Sequence of chain 1.C:
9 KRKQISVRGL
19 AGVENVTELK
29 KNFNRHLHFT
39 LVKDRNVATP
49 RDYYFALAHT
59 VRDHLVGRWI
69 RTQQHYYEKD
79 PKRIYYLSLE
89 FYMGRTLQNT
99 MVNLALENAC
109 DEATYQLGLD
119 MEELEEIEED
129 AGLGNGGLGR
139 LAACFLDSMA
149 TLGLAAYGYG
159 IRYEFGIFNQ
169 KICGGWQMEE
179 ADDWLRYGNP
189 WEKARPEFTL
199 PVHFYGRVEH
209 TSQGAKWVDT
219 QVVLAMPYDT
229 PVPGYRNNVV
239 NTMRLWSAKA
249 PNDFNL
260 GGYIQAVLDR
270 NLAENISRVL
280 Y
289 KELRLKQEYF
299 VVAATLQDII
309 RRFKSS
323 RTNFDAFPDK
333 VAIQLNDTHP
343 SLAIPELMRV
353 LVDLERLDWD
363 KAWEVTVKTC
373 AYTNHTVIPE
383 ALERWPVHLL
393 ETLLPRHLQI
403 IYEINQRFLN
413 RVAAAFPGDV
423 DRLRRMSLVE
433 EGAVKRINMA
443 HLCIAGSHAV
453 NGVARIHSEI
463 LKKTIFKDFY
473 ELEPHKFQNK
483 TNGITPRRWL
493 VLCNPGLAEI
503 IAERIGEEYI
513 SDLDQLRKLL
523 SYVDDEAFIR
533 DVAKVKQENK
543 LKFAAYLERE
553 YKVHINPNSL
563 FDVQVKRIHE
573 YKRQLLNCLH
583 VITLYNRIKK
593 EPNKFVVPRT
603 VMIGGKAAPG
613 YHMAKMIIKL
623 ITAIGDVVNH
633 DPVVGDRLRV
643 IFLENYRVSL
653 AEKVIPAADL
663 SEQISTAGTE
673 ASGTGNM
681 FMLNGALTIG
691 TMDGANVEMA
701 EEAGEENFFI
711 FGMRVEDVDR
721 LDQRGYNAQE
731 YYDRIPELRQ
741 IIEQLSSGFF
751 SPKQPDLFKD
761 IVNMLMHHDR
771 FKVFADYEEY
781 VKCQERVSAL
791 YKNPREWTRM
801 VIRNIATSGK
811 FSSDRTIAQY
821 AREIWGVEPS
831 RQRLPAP

The small molecule below binds the protein below.
Small molecule (SMILES): O=c1[nH]cnc2c1ncn2[C@@H]1O[C@H](COP(=O)(O)O)[C@@H](O)[C@H]1O

Sequence of chain 1.D:
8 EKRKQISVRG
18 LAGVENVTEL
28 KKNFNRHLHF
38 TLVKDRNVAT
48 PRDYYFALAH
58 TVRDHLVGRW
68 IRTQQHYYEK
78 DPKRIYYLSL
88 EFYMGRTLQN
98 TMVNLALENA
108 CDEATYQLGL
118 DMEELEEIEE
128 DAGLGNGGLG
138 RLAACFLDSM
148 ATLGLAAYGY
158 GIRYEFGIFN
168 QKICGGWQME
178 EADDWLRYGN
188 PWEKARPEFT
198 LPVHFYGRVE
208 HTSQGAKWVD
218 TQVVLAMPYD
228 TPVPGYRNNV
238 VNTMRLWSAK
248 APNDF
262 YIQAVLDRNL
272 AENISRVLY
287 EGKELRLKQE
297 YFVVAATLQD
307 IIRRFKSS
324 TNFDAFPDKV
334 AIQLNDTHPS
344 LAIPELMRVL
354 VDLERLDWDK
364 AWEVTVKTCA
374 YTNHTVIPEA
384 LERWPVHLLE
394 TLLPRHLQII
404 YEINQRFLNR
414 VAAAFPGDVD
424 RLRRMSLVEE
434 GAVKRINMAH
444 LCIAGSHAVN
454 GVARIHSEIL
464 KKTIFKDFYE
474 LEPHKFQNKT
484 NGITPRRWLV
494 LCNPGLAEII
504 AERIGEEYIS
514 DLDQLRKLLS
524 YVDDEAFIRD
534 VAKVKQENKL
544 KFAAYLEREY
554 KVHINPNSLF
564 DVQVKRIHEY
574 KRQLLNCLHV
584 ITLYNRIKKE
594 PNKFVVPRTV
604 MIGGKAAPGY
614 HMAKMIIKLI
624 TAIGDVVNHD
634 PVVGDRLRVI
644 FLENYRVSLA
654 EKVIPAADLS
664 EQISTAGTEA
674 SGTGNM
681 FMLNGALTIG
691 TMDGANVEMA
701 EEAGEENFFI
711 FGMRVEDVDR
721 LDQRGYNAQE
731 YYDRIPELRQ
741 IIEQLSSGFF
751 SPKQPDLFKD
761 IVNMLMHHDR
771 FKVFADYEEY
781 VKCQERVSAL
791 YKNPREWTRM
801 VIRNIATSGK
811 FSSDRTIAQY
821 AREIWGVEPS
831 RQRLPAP

Binding-site contacts:
Ligand atom N1 contacts residue ASN44 of chain 1.C at 3.8 Å.
Ligand atom N7 contacts residue VAL45 of chain 1.C at 3.9 Å.
Ligand atom C2 contacts residue TYR75 of chain 1.D at 3.9 Å (hydrophobic).
Ligand atom O2' contacts residue GLN72 of chain 1.D at 3.8 Å.
Ligand atom O3P contacts residue TYR75 of chain 1.D at 3.6 Å.
Ligand atom C5 contacts residue TYR75 of chain 1.D at 3.8 Å (hydrophobic).
Ligand atom C8 contacts residue TYR75 of chain 1.D at 3.5 Å (hydrophobic).
Ligand atom N3 contacts residue ASN44 of chain 1.C at 3.4 Å (h-bond).
Ligand atom N7 contacts residue TYR75 of chain 1.D at 3.6 Å.
Ligand atom C8 contacts residue VAL45 of chain 1.C at 3.5 Å (hydrophobic).
Ligand atom C4 contacts residue ASN44 of chain 1.C at 3.8 Å.
Ligand atom C5 contacts residue ASN44 of chain 1.C at 3.8 Å.
Ligand atom P contacts residue TYR75 of chain 1.D at 3.7 Å.
Ligand atom C5' contacts residue TRP67 of chain 1.D at 3.9 Å (hydrophobic).
Ligand atom N9 contacts residue TYR75 of chain 1.D at 3.7 Å.
Ligand atom O2' contacts residue ASP42 of chain 1.C at 2.7 Å (salt-bridge).
Ligand atom O2P contacts residue ARG309 of chain 1.D at 3.4 Å (salt-bridge).
Ligand atom P contacts residue ARG309 of chain 1.D at 3.3 Å.
Ligand atom P contacts residue ARG310 of chain 1.D at 3.9 Å.
Ligand atom O3' contacts residue TRP67 of chain 1.D at 3.1 Å.
Ligand atom O4' contacts residue TYR75 of chain 1.D at 3.7 Å.
Ligand atom O3P contacts residue ARG309 of chain 1.D at 2.4 Å (salt-bridge).
Ligand atom C1' contacts residue GLN71 of chain 1.D at 3.9 Å.
Ligand atom O2' contacts residue ILE68 of chain 1.D at 3.8 Å.
Ligand atom O1P contacts residue ARG310 of chain 1.D at 2.9 Å (salt-bridge).
Ligand atom C4' contacts residue GLN71 of chain 1.D at 3.5 Å.
Ligand atom N9 contacts residue VAL45 of chain 1.C at 4.0 Å.
Ligand atom C2 contacts residue ASN44 of chain 1.C at 3.3 Å.
Ligand atom C2' contacts residue ASP42 of chain 1.C at 3.4 Å.
Ligand atom N3 contacts residue TYR75 of chain 1.D at 3.9 Å.
Ligand atom C4' contacts residue TRP67 of chain 1.D at 3.9 Å (hydrophobic).
Ligand atom C4 contacts residue TYR75 of chain 1.D at 3.8 Å (hydrophobic).
Ligand atom O2P contacts residue ARG310 of chain 1.D at 3.0 Å (salt-bridge).
Ligand atom C6 contacts residue ASN44 of chain 1.C at 3.8 Å.
Ligand atom C6 contacts residue TYR75 of chain 1.D at 3.8 Å (hydrophobic).
Ligand atom O4' contacts residue GLN71 of chain 1.D at 3.3 Å.
Ligand atom O1P contacts residue TYR75 of chain 1.D at 2.7 Å (h-bond).
Ligand atom O1P contacts residue ARG309 of chain 1.D at 3.8 Å.
Ligand atom C2' contacts residue VAL45 of chain 1.C at 3.8 Å (hydrophobic).
Ligand atom C3' contacts residue VAL45 of chain 1.C at 3.8 Å (hydrophobic).